Sequence of chain 1.A:
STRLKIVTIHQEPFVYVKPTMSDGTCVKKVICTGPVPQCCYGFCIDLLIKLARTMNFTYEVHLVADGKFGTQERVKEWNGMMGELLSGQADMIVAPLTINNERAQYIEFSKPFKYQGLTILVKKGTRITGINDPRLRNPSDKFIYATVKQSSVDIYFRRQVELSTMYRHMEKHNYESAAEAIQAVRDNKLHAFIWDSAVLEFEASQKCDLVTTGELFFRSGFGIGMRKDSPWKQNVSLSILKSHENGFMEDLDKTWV

A small-molecule ligand and the protein it binds are described below.
Small molecule (SMILES): Cc1ncc(CNC(=O)c2cnc(CNS(=O)(=O)c3ccc(F)c(Cl)c3)cn2)s1

Binding-site contacts:
Ligand atom C09 contacts residue VAL264 of chain 1.B at 3.6 Å (hydrophobic).
Ligand atom O26 contacts residue ILE127 of chain 1.A at 3.6 Å.
Ligand atom S23 contacts residue GLU273 of chain 1.B at 3.4 Å (salt-bridge).
Ligand atom C07 contacts residue VAL126 of chain 1.B at 3.7 Å (hydrophobic).
Ligand atom C03 contacts residue PRO127 of chain 1.B at 2.9 Å (hydrophobic).
Ligand atom C07 contacts residue LEU261 of chain 1.B at 3.6 Å (hydrophobic).
Ligand atom CL contacts residue GLU130 of chain 1.B at 2.9 Å.
Ligand atom C16 contacts residue GLU273 of chain 1.B at 3.6 Å.
Ligand atom N22 contacts residue PHE128 of chain 1.B at 2.8 Å (h-bond).
Ligand atom C11 contacts residue VAL264 of chain 1.B at 3.2 Å (hydrophobic).
Ligand atom C15 contacts residue PHE128 of chain 1.B at 3.5 Å (hydrophobic).
Ligand atom C05 contacts residue GLY249 of chain 1.A at 3.5 Å.
Ligand atom C13 contacts residue PHE128 of chain 1.B at 3.2 Å (hydrophobic).
Ligand atom F29 contacts residue ARG247 of chain 1.A at 3.7 Å.
Ligand atom C14 contacts residue PHE128 of chain 1.B at 3.3 Å (hydrophobic).
Ligand atom C09 contacts residue PRO127 of chain 1.B at 3.0 Å (hydrophobic).
Ligand atom N19 contacts residue PHE128 of chain 1.B at 3.6 Å.
Ligand atom C13 contacts residue MET269 of chain 1.B at 3.5 Å (hydrophobic).
Ligand atom N19 contacts residue PRO127 of chain 1.B at 3.5 Å (h-bond).
Ligand atom CL contacts residue PHE128 of chain 1.B at 3.6 Å.
Ligand atom C02 contacts residue PRO127 of chain 1.B at 3.6 Å (hydrophobic).
Ligand atom O27 contacts residue PRO127 of chain 1.B at 3.6 Å.
Ligand atom N20 contacts residue VAL264 of chain 1.B at 3.3 Å.
Ligand atom N24 contacts residue VAL129 of chain 1.B at 3.6 Å.
Ligand atom C08 contacts residue VAL264 of chain 1.B at 3.7 Å (hydrophobic).
Ligand atom O27 contacts residue VAL126 of chain 1.B at 3.3 Å.
Ligand atom O26 contacts residue GLY249 of chain 1.A at 3.1 Å.
Ligand atom C15 contacts residue GLU130 of chain 1.B at 3.7 Å.
Ligand atom C11 contacts residue ARG247 of chain 1.A at 3.7 Å.
Ligand atom C05 contacts residue SER248 of chain 1.A at 3.6 Å.
Ligand atom CL contacts residue VAL129 of chain 1.B at 3.3 Å.
Ligand atom O21 contacts residue ARG247 of chain 1.A at 3.6 Å.
Ligand atom C01 contacts residue TYR143 of chain 1.A at 3.7 Å (hydrophobic).
Ligand atom CL contacts residue PRO127 of chain 1.B at 3.4 Å.
Ligand atom N24 contacts residue ARG247 of chain 1.A at 3.4 Å (salt-bridge).
Ligand atom O26 contacts residue PRO140 of chain 1.A at 3.4 Å.
Ligand atom F29 contacts residue GLU130 of chain 1.B at 3.2 Å.
Ligand atom N24 contacts residue GLU130 of chain 1.B at 3.0 Å (salt-bridge).
Ligand atom N22 contacts residue MET269 of chain 1.B at 3.4 Å.
Ligand atom O27 contacts residue PRO140 of chain 1.A at 3.3 Å.

Sequence of chain 1.B:
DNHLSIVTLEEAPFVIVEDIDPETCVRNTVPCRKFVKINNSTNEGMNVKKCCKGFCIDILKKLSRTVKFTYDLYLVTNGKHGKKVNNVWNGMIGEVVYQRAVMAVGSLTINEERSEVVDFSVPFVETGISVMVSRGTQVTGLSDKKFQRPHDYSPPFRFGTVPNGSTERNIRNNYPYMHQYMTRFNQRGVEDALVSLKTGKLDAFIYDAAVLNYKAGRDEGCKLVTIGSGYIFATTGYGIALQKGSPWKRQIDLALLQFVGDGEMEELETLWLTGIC